Binding-site contacts:
Ligand atom O2 contacts residue TYR298 of chain 1.B at 3.9 Å.
Ligand atom O6 contacts residue GLN219 of chain 1.B at 3.3 Å (h-bond).
Ligand atom C6 contacts residue GLU220 of chain 1.B at 4.3 Å.
Ligand atom O4 contacts residue ASP224 of chain 1.B at 2.9 Å (salt-bridge).
Ligand atom C5 contacts residue TYR298 of chain 1.B at 4.0 Å (hydrophobic).
Ligand atom C1 contacts residue LYS343 of chain 1.B at 3.7 Å.
Ligand atom C1 contacts residue TYR298 of chain 1.B at 4.0 Å (hydrophobic).
Ligand atom C4 contacts residue ASP224 of chain 1.B at 3.7 Å.
Ligand atom O2 contacts residue LYS343 of chain 1.B at 2.9 Å (salt-bridge).
Ligand atom C4 contacts residue VAL223 of chain 1.B at 3.9 Å (hydrophobic).
Ligand atom O1 contacts residue LYS343 of chain 1.B at 2.9 Å (salt-bridge).
Ligand atom C3 contacts residue ASP224 of chain 1.B at 3.6 Å.
Ligand atom O3 contacts residue ASP224 of chain 1.B at 2.5 Å (salt-bridge).
Ligand atom C3 contacts residue VAL223 of chain 1.B at 4.3 Å (hydrophobic).
Ligand atom O5 contacts residue TYR298 of chain 1.B at 4.3 Å.
Ligand atom O3 contacts residue VAL223 of chain 1.B at 4.5 Å.
Ligand atom C6 contacts residue GLN219 of chain 1.B at 3.8 Å.
Ligand atom O1 contacts residue TYR298 of chain 1.B at 4.1 Å.
Ligand atom C2 contacts residue LYS343 of chain 1.B at 3.7 Å.
Ligand atom C6 contacts residue TYR298 of chain 1.B at 4.5 Å (hydrophobic).
Ligand atom C2 contacts residue TYR298 of chain 1.B at 4.3 Å (hydrophobic).
Ligand atom C3 contacts residue TYR298 of chain 1.B at 4.2 Å (hydrophobic).
Ligand atom O6 contacts residue GLU220 of chain 1.B at 4.1 Å.

The small molecule below binds the protein below.
Small molecule (SMILES): OC[C@H]1O[C@@H](O)[C@H](O)[C@@H](O)[C@H]1O

Sequence of chain 1.B:
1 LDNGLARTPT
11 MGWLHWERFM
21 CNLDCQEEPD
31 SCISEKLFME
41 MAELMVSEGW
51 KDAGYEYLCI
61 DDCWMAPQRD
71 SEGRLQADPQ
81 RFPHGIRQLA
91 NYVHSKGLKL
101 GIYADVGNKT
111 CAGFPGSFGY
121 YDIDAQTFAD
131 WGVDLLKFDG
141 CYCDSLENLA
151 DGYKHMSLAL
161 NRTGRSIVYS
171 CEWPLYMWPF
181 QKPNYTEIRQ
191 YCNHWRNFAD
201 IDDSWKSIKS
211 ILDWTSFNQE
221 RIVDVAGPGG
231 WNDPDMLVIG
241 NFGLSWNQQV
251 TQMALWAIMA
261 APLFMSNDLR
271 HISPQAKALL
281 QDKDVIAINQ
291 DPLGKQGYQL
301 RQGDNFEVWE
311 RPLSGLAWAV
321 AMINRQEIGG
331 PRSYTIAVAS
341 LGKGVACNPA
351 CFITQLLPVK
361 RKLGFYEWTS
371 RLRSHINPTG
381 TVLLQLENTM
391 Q